Sequence of chain 2.B:
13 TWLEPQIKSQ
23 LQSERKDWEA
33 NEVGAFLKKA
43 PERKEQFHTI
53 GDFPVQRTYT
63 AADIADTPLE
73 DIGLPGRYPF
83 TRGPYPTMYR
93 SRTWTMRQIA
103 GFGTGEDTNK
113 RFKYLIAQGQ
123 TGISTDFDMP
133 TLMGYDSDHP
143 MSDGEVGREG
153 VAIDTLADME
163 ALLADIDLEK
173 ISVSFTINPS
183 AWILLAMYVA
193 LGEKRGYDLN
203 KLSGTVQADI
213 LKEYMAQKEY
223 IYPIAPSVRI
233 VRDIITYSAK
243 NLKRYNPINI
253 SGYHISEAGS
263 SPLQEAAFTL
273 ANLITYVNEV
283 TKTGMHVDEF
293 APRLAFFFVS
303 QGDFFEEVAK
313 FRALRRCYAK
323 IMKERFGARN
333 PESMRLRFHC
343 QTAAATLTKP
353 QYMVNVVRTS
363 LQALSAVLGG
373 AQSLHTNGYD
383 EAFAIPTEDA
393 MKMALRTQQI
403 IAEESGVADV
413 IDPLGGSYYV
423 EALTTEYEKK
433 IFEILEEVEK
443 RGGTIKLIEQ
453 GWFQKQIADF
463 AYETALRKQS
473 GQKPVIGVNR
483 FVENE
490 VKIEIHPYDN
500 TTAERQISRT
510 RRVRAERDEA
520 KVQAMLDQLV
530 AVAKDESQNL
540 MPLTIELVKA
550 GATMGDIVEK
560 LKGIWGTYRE

Sequence of chain 1.B:
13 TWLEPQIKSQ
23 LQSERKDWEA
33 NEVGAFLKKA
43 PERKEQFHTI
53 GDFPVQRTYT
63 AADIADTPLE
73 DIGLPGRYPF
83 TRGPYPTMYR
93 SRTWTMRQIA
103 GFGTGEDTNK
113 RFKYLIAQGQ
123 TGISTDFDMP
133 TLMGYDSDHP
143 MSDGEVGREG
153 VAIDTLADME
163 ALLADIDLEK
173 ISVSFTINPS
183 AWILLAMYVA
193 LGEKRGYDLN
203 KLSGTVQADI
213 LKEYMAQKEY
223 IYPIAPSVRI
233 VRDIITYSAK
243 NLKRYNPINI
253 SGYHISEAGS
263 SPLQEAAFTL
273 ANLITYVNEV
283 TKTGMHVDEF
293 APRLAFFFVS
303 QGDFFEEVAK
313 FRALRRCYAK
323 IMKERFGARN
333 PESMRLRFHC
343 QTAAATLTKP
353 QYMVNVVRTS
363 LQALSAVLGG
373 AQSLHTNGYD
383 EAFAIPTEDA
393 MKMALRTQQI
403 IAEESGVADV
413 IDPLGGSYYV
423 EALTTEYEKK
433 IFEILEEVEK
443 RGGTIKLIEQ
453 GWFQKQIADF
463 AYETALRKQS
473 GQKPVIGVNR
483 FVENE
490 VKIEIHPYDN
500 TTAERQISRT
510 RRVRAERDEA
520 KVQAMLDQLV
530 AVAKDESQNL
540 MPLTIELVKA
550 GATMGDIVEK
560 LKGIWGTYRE

A protein and the small-molecule ligand that binds it are described below.
Small molecule (SMILES): CC(C)(O)C(=O)SCCNC(=O)CCNC(=O)[C@H](O)C(C)(C)COP(=O)(O)OP(=O)(O)OC[C@H]1O[C@@H](n2cnc3c(N)ncnc32)[C@H](O)[C@@H]1OP(=O)(O)O

Binding-site contacts:
Ligand atom O5B contacts residue 3HC1 of chain 1.H at 0.0 Å (h-bond).
Ligand atom O4A contacts residue 3HC1 of chain 1.H at 0.0 Å (h-bond).
Ligand atom O2B contacts residue 3HC1 of chain 1.H at 0.0 Å (h-bond).
Ligand atom O6A contacts residue 3HC1 of chain 1.H at 0.0 Å (h-bond).
Ligand atom O3B contacts residue 3HC1 of chain 1.H at 0.0 Å (h-bond).
Ligand atom P3B contacts residue 3HC1 of chain 1.H at 0.0 Å.
Ligand atom C8A contacts residue 3HC1 of chain 1.H at 0.0 Å.
Ligand atom C2B contacts residue 3HC1 of chain 1.H at 0.0 Å.
Ligand atom N7A contacts residue 3HC1 of chain 1.H at 0.0 Å (h-bond).
Ligand atom CCP contacts residue 3HC1 of chain 1.H at 0.0 Å.
Ligand atom N9A contacts residue 3HC1 of chain 1.H at 0.0 Å (h-bond).
Ligand atom C3B contacts residue 3HC1 of chain 1.H at 0.0 Å.
Ligand atom N8P contacts residue 3HC1 of chain 1.H at 0.0 Å (h-bond).
Ligand atom O8A contacts residue 3HC1 of chain 1.H at 0.0 Å (h-bond).
Ligand atom N4P contacts residue 3HC1 of chain 1.H at 0.0 Å (h-bond).
Ligand atom C3P contacts residue 3HC1 of chain 1.H at 0.0 Å.
Ligand atom CAP contacts residue 3HC1 of chain 1.H at 0.0 Å.
Ligand atom O2A contacts residue 3HC1 of chain 1.H at 0.0 Å (h-bond).
Ligand atom O9P contacts residue 3HC1 of chain 1.H at 0.0 Å (h-bond).
Ligand atom C5B contacts residue 3HC1 of chain 1.H at 0.0 Å.
Ligand atom C7P contacts residue 3HC1 of chain 1.H at 0.0 Å.
Ligand atom O5P contacts residue 3HC1 of chain 1.H at 0.0 Å (h-bond).
Ligand atom O9A contacts residue 3HC1 of chain 1.H at 0.0 Å (h-bond).
Ligand atom CEP contacts residue 3HC1 of chain 1.H at 0.0 Å.
Ligand atom O3A contacts residue 3HC1 of chain 1.H at 0.0 Å (h-bond).
Ligand atom CBP contacts residue 3HC1 of chain 1.H at 0.0 Å.
Ligand atom C6P contacts residue 3HC1 of chain 1.H at 0.0 Å.
Ligand atom OAP contacts residue 3HC1 of chain 1.H at 0.0 Å (h-bond).
Ligand atom O1A contacts residue 3HC1 of chain 1.H at 0.0 Å (h-bond).
Ligand atom P2A contacts residue 3HC1 of chain 1.H at 0.0 Å.
Ligand atom C9P contacts residue 3HC1 of chain 1.H at 0.0 Å.
Ligand atom O5A contacts residue 3HC1 of chain 1.H at 0.0 Å (h-bond).
Ligand atom CDP contacts residue 3HC1 of chain 1.H at 0.0 Å.
Ligand atom C4B contacts residue 3HC1 of chain 1.H at 0.0 Å.
Ligand atom O7A contacts residue 3HC1 of chain 1.H at 0.0 Å (h-bond).
Ligand atom P1A contacts residue 3HC1 of chain 1.H at 0.0 Å.
Ligand atom C2P contacts residue 3HC1 of chain 1.H at 0.0 Å.
Ligand atom C5P contacts residue 3HC1 of chain 1.H at 0.0 Å.
Ligand atom O4B contacts residue 3HC1 of chain 1.H at 0.0 Å (h-bond).
Ligand atom C1B contacts residue 3HC1 of chain 1.H at 0.0 Å.